A small-molecule ligand and the protein it binds are described below.
Small molecule (SMILES): Cn1cnc(Cn2c(=O)nc(Nc3cc4cn(C)nc4cc3Cl)n(Cc3cc(F)c(F)cc3F)c2=O)n1

Binding-site contacts:
Ligand atom C03 contacts residue GLU164 of chain 1.B at 3.1 Å.
Ligand atom C21 contacts residue THR24 of chain 1.B at 3.2 Å.
Ligand atom C34 contacts residue HIS39 of chain 1.B at 3.5 Å.
Ligand atom C29 contacts residue MET163 of chain 1.B at 3.0 Å (hydrophobic).
Ligand atom N19 contacts residue THR24 of chain 1.B at 3.2 Å (h-bond).
Ligand atom C06 contacts residue HIS161 of chain 1.B at 3.6 Å.
Ligand atom C06 contacts residue SER142 of chain 1.B at 3.4 Å.
Ligand atom C05 contacts residue LEU139 of chain 1.B at 3.5 Å (hydrophobic).
Ligand atom O09 contacts residue CYS143 of chain 1.B at 3.0 Å (h-bond).
Ligand atom F33 contacts residue CYS143 of chain 1.B at 3.4 Å.
Ligand atom F31 contacts residue ASP185 of chain 1.B at 3.0 Å.
Ligand atom C32 contacts residue HIS162 of chain 1.B at 3.4 Å.
Ligand atom O09 contacts residue GLY141 of chain 1.B at 2.9 Å (h-bond).
Ligand atom C03 contacts residue PHE138 of chain 1.B at 3.1 Å (hydrophobic).
Ligand atom N04 contacts residue SER142 of chain 1.B at 3.2 Å (h-bond).
Ligand atom C32 contacts residue HIS39 of chain 1.B at 3.3 Å.
Ligand atom O36 contacts residue HIS162 of chain 1.B at 3.4 Å (h-bond).
Ligand atom F31 contacts residue MET163 of chain 1.B at 3.4 Å.
Ligand atom C01 contacts residue ASN140 of chain 1.B at 3.3 Å.
Ligand atom C01 contacts residue GLU164 of chain 1.B at 3.6 Å.
Ligand atom C35 contacts residue HIS162 of chain 1.B at 3.5 Å.
Ligand atom O09 contacts residue SER142 of chain 1.B at 3.1 Å (h-bond).
Ligand atom N02 contacts residue LEU139 of chain 1.B at 3.5 Å.
Ligand atom O36 contacts residue GLU164 of chain 1.B at 3.2 Å (salt-bridge).
Ligand atom N04 contacts residue PHE138 of chain 1.B at 3.4 Å.
Ligand atom C34 contacts residue HIS162 of chain 1.B at 3.1 Å.
Ligand atom F33 contacts residue HIS39 of chain 1.B at 3.5 Å.
Ligand atom C05 contacts residue SER142 of chain 1.B at 3.4 Å.
Ligand atom CL2 contacts residue CYS143 of chain 1.B at 3.5 Å.
Ligand atom C30 contacts residue HIS39 of chain 1.B at 3.6 Å.
Ligand atom C30 contacts residue MET163 of chain 1.B at 3.3 Å (hydrophobic).
Ligand atom F28 contacts residue GLN187 of chain 1.B at 3.5 Å.
Ligand atom F31 contacts residue ARG186 of chain 1.B at 3.6 Å.
Ligand atom F33 contacts residue HIS162 of chain 1.B at 3.3 Å.
Ligand atom C18 contacts residue THR22 of chain 1.B at 3.2 Å.
Ligand atom N37 contacts residue LEU139 of chain 1.B at 3.5 Å (h-bond).
Ligand atom N04 contacts residue HIS161 of chain 1.B at 3.1 Å (h-bond).
Ligand atom C20 contacts residue THR24 of chain 1.B at 3.6 Å.
Ligand atom F31 contacts residue HIS39 of chain 1.B at 3.6 Å.
Ligand atom O36 contacts residue MET163 of chain 1.B at 3.1 Å.

Sequence of chain 1.B:
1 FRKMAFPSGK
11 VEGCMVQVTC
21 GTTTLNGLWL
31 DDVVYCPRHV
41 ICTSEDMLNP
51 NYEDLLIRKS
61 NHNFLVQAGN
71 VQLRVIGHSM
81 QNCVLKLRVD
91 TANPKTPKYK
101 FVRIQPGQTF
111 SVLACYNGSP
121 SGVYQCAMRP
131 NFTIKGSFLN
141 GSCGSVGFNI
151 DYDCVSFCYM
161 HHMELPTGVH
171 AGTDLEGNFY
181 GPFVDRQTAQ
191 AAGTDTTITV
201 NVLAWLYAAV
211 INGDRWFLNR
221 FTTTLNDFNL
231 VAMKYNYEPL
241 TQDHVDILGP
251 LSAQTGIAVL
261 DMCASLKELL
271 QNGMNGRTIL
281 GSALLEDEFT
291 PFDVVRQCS